Sequence of chain 1.A:
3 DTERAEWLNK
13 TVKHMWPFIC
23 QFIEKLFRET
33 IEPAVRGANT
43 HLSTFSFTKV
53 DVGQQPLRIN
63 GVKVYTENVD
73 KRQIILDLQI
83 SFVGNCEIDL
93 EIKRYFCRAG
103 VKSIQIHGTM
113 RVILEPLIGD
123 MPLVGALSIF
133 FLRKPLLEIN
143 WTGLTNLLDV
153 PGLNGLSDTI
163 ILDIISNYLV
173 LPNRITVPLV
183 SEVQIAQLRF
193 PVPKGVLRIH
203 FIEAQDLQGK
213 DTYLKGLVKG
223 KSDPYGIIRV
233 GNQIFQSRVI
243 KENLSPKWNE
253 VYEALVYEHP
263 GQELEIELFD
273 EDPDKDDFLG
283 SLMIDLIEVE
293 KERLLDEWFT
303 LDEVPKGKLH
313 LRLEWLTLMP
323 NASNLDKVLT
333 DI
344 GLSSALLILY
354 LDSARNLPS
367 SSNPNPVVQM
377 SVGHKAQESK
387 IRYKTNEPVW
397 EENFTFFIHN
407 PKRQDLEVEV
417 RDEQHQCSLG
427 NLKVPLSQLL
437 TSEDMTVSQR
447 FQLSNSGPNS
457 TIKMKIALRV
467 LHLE

Binding-site contacts:
Ligand atom C26 contacts residue ASN175 of chain 1.A at 3.8 Å.
Ligand atom C23 contacts residue ARG176 of chain 1.A at 3.2 Å.
Ligand atom C21 contacts residue ARG176 of chain 1.A at 4.0 Å.
Ligand atom O19 contacts residue ARG176 of chain 1.A at 3.7 Å.
Ligand atom C30 contacts residue PHE133 of chain 1.A at 3.9 Å (hydrophobic).
Ligand atom C27 contacts residue PHE132 of chain 1.A at 4.1 Å (hydrophobic).
Ligand atom C14 contacts residue ASN175 of chain 1.A at 4.0 Å.
Ligand atom C26 contacts residue ARG176 of chain 1.A at 3.6 Å.
Ligand atom C42 contacts residue PHE24 of chain 1.A at 3.8 Å (hydrophobic).
Ligand atom C36 contacts residue LEU59 of chain 1.A at 4.1 Å (hydrophobic).
Ligand atom O22 contacts residue ARG176 of chain 1.A at 4.0 Å.
Ligand atom C34 contacts residue LEU171 of chain 1.A at 3.5 Å (hydrophobic).
Ligand atom C15 contacts residue PRO174 of chain 1.A at 3.3 Å (hydrophobic).
Ligand atom C17 contacts residue PRO174 of chain 1.A at 3.8 Å (hydrophobic).
Ligand atom C27 contacts residue ILE177 of chain 1.A at 3.8 Å (hydrophobic).
Ligand atom O22 contacts residue TYR170 of chain 1.A at 3.8 Å.
Ligand atom C24 contacts residue ASN175 of chain 1.A at 3.6 Å.
Ligand atom O22 contacts residue THR32 of chain 1.A at 4.0 Å.
Ligand atom C23 contacts residue ILE177 of chain 1.A at 4.0 Å (hydrophobic).
Ligand atom O16 contacts residue PRO174 of chain 1.A at 4.0 Å.
Ligand atom C17 contacts residue ARG176 of chain 1.A at 3.6 Å.
Ligand atom C37 contacts residue PEE1 of chain 1.D at 4.0 Å.
Ligand atom C20 contacts residue ARG176 of chain 1.A at 3.9 Å.
Ligand atom C38 contacts residue MET112 of chain 1.A at 3.9 Å (hydrophobic).
Ligand atom C27 contacts residue LEU171 of chain 1.A at 3.7 Å (hydrophobic).
Ligand atom C31 contacts residue MET112 of chain 1.A at 4.0 Å (hydrophobic).
Ligand atom C15 contacts residue ASN175 of chain 1.A at 3.8 Å.
Ligand atom C26 contacts residue ILE177 of chain 1.A at 4.0 Å (hydrophobic).
Ligand atom C24 contacts residue ARG176 of chain 1.A at 3.9 Å.
Ligand atom C24 contacts residue TYR170 of chain 1.A at 3.8 Å (hydrophobic).
Ligand atom C27 contacts residue ILE131 of chain 1.A at 3.7 Å (hydrophobic).
Ligand atom C29 contacts residue LEU171 of chain 1.A at 3.5 Å (hydrophobic).
Ligand atom O19 contacts residue ASN175 of chain 1.A at 4.0 Å.
Ligand atom O28 contacts residue LEU171 of chain 1.A at 3.4 Å.
Ligand atom C26 contacts residue TYR170 of chain 1.A at 3.9 Å (hydrophobic).
Ligand atom C40 contacts residue MET112 of chain 1.A at 4.1 Å (hydrophobic).
Ligand atom C31 contacts residue PHE133 of chain 1.A at 3.8 Å (hydrophobic).
Ligand atom O25 contacts residue ILE177 of chain 1.A at 3.5 Å.
Ligand atom C21 contacts residue ASN175 of chain 1.A at 3.2 Å.
Ligand atom O25 contacts residue ARG176 of chain 1.A at 4.0 Å.

A small-molecule ligand and the protein it binds are described below.
Small molecule (SMILES): CC(C)(C)CC(C)(C)c1ccc(OCCOCCOCCOCCOCCOCCOCCOCCOCCO)cc1